Binding-site contacts:
Ligand atom C3 contacts residue MET172 of chain 2.C at 3.8 Å (hydrophobic).
Ligand atom O1 contacts residue VAL176 of chain 2.C at 3.6 Å.
Ligand atom C10 contacts residue GLN113 of chain 2.C at 3.6 Å.
Ligand atom N1 contacts residue MET172 of chain 2.C at 3.8 Å.
Ligand atom C6 contacts residue GLN113 of chain 2.C at 3.6 Å.
Ligand atom C9 contacts residue GLN113 of chain 2.C at 3.6 Å.
Ligand atom C5 contacts residue MET172 of chain 2.C at 3.8 Å (hydrophobic).
Ligand atom C2 contacts residue GLN113 of chain 2.C at 3.8 Å.
Ligand atom C3 contacts residue GLN113 of chain 2.C at 3.5 Å.
Ligand atom N1 contacts residue GLN113 of chain 2.C at 3.4 Å.
Ligand atom O4 contacts residue MET116 of chain 2.C at 3.9 Å.
Ligand atom C8 contacts residue GLN113 of chain 2.C at 3.6 Å.
Ligand atom C7 contacts residue HEM1 of chain 2.N at 3.4 Å.
Ligand atom C2 contacts residue MET172 of chain 2.C at 3.9 Å (hydrophobic).
Ligand atom C17 contacts residue MET115 of chain 2.C at 4.3 Å (hydrophobic).
Ligand atom C7 contacts residue ALA173 of chain 2.C at 3.9 Å (hydrophobic).
Ligand atom O1 contacts residue ASN110 of chain 2.C at 3.6 Å.
Ligand atom N1 contacts residue HIS169 of chain 2.C at 4.3 Å.
Ligand atom C11 contacts residue MET172 of chain 2.C at 4.3 Å (hydrophobic).
Ligand atom C13 contacts residue GLY112 of chain 2.C at 3.4 Å.
Ligand atom C8 contacts residue HEM1 of chain 2.N at 3.5 Å.
Ligand atom C1 contacts residue MET172 of chain 2.C at 3.8 Å (hydrophobic).
Ligand atom C8 contacts residue SER179 of chain 2.C at 4.1 Å.
Ligand atom C1 contacts residue ASN110 of chain 2.C at 3.8 Å.
Ligand atom C10 contacts residue MET172 of chain 2.C at 3.8 Å (hydrophobic).
Ligand atom C1 contacts residue GLN113 of chain 2.C at 3.9 Å.
Ligand atom O4 contacts residue GLN113 of chain 2.C at 3.8 Å.
Ligand atom C8 contacts residue ALA173 of chain 2.C at 4.0 Å (hydrophobic).
Ligand atom C2 contacts residue ASN110 of chain 2.C at 3.9 Å.
Ligand atom O4 contacts residue HIS169 of chain 2.C at 3.4 Å (h-bond).
Ligand atom C12 contacts residue GLY112 of chain 2.C at 3.9 Å.
Ligand atom C7 contacts residue HIS169 of chain 2.C at 4.0 Å.
Ligand atom C5 contacts residue GLN113 of chain 2.C at 3.5 Å.
Ligand atom C11 contacts residue GLN113 of chain 2.C at 3.6 Å.
Ligand atom C11 contacts residue GLY112 of chain 2.C at 3.6 Å.
Ligand atom C14 contacts residue MET172 of chain 2.C at 4.0 Å (hydrophobic).
Ligand atom C7 contacts residue GLN113 of chain 2.C at 3.6 Å.
Ligand atom C13 contacts residue GLN113 of chain 2.C at 3.8 Å.
Ligand atom C6 contacts residue HIS169 of chain 2.C at 3.5 Å.
Ligand atom C11 contacts residue MET116 of chain 2.C at 4.3 Å (hydrophobic).

This protein binds this small molecule.
Small molecule (SMILES): CCCCCCCc1cc(O)c2ccccc2[n+]1[O-]

Sequence of chain 2.C:
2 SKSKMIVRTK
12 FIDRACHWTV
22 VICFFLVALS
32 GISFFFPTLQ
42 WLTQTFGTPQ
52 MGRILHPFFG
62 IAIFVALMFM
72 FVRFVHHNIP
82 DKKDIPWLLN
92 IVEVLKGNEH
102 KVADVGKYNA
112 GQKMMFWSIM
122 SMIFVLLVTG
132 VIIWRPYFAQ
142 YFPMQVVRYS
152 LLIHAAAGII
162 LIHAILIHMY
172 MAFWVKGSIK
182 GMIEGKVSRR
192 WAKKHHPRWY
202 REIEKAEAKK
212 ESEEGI